Sequence of chain 1.D:
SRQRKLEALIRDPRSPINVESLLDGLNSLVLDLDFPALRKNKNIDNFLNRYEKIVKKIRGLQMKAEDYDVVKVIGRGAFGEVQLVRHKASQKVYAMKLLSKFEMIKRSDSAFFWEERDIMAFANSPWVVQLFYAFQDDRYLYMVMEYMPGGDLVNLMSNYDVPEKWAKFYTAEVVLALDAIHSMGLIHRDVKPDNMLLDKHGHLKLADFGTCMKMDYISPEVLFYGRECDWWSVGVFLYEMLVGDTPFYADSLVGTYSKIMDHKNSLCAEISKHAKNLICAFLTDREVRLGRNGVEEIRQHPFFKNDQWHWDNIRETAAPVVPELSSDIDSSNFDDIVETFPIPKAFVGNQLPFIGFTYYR

Binding-site contacts:
Ligand atom C14 contacts residue LEU101 of chain 1.D at 3.7 Å (hydrophobic).
Ligand atom O2 contacts residue LYS99 of chain 1.D at 3.0 Å (salt-bridge).
Ligand atom C17 contacts residue VAL84 of chain 1.D at 3.6 Å (hydrophobic).
Ligand atom O2 contacts residue ASP210 of chain 1.D at 3.0 Å.
Ligand atom N contacts residue MET150 of chain 1.D at 3.1 Å (h-bond).
Ligand atom C4 contacts residue ILE76 of chain 1.D at 3.7 Å (hydrophobic).
Ligand atom N1 contacts residue GLU148 of chain 1.D at 2.9 Å (salt-bridge).
Ligand atom C12 contacts residue LYS99 of chain 1.D at 3.7 Å.
Ligand atom C9 contacts residue LYS99 of chain 1.D at 3.8 Å.
Ligand atom C10 contacts residue ASP210 of chain 1.D at 3.5 Å.
Ligand atom C4 contacts residue ALA97 of chain 1.D at 3.4 Å (hydrophobic).
Ligand atom N1 contacts residue TYR149 of chain 1.D at 3.6 Å.
Ligand atom C15 contacts residue GLY82 of chain 1.D at 3.5 Å.
Ligand atom O contacts residue ILE76 of chain 1.D at 3.7 Å.
Ligand atom O contacts residue VAL84 of chain 1.D at 3.5 Å.
Ligand atom C13 contacts residue LYS99 of chain 1.D at 3.5 Å.
Ligand atom N contacts residue TYR149 of chain 1.D at 3.6 Å.
Ligand atom O1 contacts residue ASP210 of chain 1.D at 2.7 Å (salt-bridge).
Ligand atom C contacts residue ILE76 of chain 1.D at 3.7 Å (hydrophobic).
Ligand atom C16 contacts residue GLY82 of chain 1.D at 3.6 Å.
Ligand atom N contacts residue GLU148 of chain 1.D at 3.8 Å.
Ligand atom C1 contacts residue VAL84 of chain 1.D at 3.7 Å (hydrophobic).
Ligand atom C16 contacts residue GLU83 of chain 1.D at 3.5 Å.
Ligand atom N1 contacts residue ALA97 of chain 1.D at 3.5 Å.
Ligand atom C5 contacts residue GLU148 of chain 1.D at 3.7 Å.
Ligand atom C6 contacts residue ALA209 of chain 1.D at 3.7 Å (hydrophobic).
Ligand atom C7 contacts residue ALA209 of chain 1.D at 3.6 Å (hydrophobic).
Ligand atom C16 contacts residue VAL84 of chain 1.D at 3.8 Å (hydrophobic).
Ligand atom C14 contacts residue LYS99 of chain 1.D at 3.8 Å.
Ligand atom C5 contacts residue LEU199 of chain 1.D at 3.6 Å (hydrophobic).
Ligand atom N1 contacts residue MET150 of chain 1.D at 3.3 Å (h-bond).
Ligand atom C11 contacts residue ASP210 of chain 1.D at 3.4 Å.
Ligand atom C18 contacts residue VAL84 of chain 1.D at 3.4 Å (hydrophobic).
Ligand atom C16 contacts residue GLY79 of chain 1.D at 3.6 Å.
Ligand atom C2 contacts residue LEU199 of chain 1.D at 3.8 Å (hydrophobic).
Ligand atom N contacts residue ALA97 of chain 1.D at 3.1 Å.
Ligand atom C contacts residue VAL84 of chain 1.D at 3.8 Å (hydrophobic).
Ligand atom O1 contacts residue ASN197 of chain 1.D at 3.8 Å.
Ligand atom C3 contacts residue LEU199 of chain 1.D at 3.6 Å (hydrophobic).
Ligand atom C15 contacts residue GLU83 of chain 1.D at 3.6 Å.

A small-molecule ligand and the protein it binds are described below.
Small molecule (SMILES): COc1cc(C(=O)N[C@H](CO)c2ccccc2)ccc1-c1cn[nH]c1